Sequence of chain 1.A:
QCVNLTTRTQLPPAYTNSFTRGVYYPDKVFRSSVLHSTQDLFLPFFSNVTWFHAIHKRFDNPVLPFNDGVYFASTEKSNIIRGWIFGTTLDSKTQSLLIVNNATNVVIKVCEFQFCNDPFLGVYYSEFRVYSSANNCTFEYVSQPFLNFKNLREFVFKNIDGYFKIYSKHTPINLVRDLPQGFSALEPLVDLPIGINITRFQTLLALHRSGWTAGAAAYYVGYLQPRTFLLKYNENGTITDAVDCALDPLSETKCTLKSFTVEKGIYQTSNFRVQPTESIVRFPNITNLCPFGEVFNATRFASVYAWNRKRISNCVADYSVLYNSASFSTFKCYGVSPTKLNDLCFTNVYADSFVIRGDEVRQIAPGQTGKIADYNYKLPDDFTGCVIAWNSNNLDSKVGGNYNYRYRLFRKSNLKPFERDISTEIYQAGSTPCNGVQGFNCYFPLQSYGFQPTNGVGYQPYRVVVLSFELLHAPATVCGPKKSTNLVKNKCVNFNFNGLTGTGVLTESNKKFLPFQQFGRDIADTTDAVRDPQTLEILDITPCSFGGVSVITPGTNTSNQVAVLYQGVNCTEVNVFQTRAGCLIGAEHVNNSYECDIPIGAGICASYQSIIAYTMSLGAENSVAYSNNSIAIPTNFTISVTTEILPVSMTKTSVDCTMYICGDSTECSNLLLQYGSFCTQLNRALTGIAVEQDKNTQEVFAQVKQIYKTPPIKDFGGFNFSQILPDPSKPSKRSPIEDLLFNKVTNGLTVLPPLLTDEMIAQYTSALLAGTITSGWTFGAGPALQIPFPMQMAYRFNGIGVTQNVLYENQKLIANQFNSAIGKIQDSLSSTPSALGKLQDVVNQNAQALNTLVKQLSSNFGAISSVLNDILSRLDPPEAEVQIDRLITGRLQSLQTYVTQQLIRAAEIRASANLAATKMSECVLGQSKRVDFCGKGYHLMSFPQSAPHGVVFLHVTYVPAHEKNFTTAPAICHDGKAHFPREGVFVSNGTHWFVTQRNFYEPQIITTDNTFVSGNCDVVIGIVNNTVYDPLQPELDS

This small molecule binds to this protein.
Small molecule (SMILES): CC(=O)N[C@H]1[C@H](O[C@H]2[C@H](O)[C@@H](NC(C)=O)CO[C@@H]2CO)O[C@H](CO)[C@@H](O)[C@@H]1O

Binding-site contacts:
Ligand atom C1 contacts residue ASN801 of chain 1.A at 1.4 Å.
Ligand atom C6 contacts residue SER803 of chain 1.A at 3.7 Å.
Ligand atom N2 contacts residue ASN801 of chain 1.A at 3.0 Å (h-bond).
Ligand atom C4 contacts residue ASN801 of chain 1.A at 4.2 Å.
Ligand atom O5 contacts residue ASN801 of chain 1.A at 2.4 Å (h-bond).
Ligand atom O5 contacts residue SER803 of chain 1.A at 3.2 Å (h-bond).
Ligand atom O7 contacts residue ASN801 of chain 1.A at 3.9 Å.
Ligand atom C5 contacts residue GLN804 of chain 1.A at 4.3 Å.
Ligand atom C2 contacts residue ASN801 of chain 1.A at 2.5 Å.
Ligand atom C5 contacts residue SER803 of chain 1.A at 3.4 Å.
Ligand atom C5 contacts residue ASN801 of chain 1.A at 3.7 Å.
Ligand atom O6 contacts residue GLN804 of chain 1.A at 4.2 Å.
Ligand atom C7 contacts residue ASN801 of chain 1.A at 3.6 Å.
Ligand atom C1 contacts residue SER803 of chain 1.A at 3.6 Å.
Ligand atom C3 contacts residue ASN801 of chain 1.A at 3.8 Å.
Ligand atom C6 contacts residue GLN804 of chain 1.A at 3.6 Å.